Sequence of chain 2.A:
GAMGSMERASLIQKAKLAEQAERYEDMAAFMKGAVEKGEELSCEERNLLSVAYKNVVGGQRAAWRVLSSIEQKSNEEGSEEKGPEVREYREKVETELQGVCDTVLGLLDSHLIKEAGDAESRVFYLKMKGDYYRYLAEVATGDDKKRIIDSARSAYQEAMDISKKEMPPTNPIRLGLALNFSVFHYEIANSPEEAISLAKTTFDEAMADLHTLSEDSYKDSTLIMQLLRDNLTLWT

The protein below binds the small molecule below.
Small molecule (SMILES): CC(C)[C@H](NC(=O)[C@@H](NC(=O)[C@H](C)NC(=O)[C@@H]1CCCN1C(=O)[C@@H](N)Cc1ccccc1)[C@@H](C)OP(=O)(O)O)C(=O)O

Binding-site contacts:
Ligand atom O contacts residue ASN231 of chain 2.A at 3.0 Å (h-bond).
Ligand atom O2P contacts residue ARG134 of chain 2.A at 2.8 Å (salt-bridge).
Ligand atom OXT contacts residue O3F1 of chain 2.E at 3.4 Å.
Ligand atom C contacts residue LYS127 of chain 2.A at 3.8 Å.
Ligand atom O contacts residue ASN180 of chain 2.A at 2.9 Å (h-bond).
Ligand atom CB contacts residue ARG65 of chain 2.A at 3.8 Å.
Ligand atom C contacts residue ASN180 of chain 2.A at 3.6 Å.
Ligand atom CG1 contacts residue LEU227 of chain 2.A at 3.5 Å (hydrophobic).
Ligand atom CG1 contacts residue LEU179 of chain 2.A at 3.8 Å (hydrophobic).
Ligand atom N contacts residue ASN231 of chain 2.A at 2.9 Å (h-bond).
Ligand atom O2P contacts residue ARG61 of chain 2.A at 3.0 Å (salt-bridge).
Ligand atom CG2 contacts residue GLY176 of chain 2.A at 3.6 Å.
Ligand atom O contacts residue LEU179 of chain 2.A at 3.5 Å.
Ligand atom C contacts residue LYS54 of chain 2.A at 3.5 Å.
Ligand atom CB contacts residue ASN231 of chain 2.A at 3.6 Å.
Ligand atom CG contacts residue VAL183 of chain 2.A at 3.7 Å (hydrophobic).
Ligand atom CA contacts residue ASN231 of chain 2.A at 3.7 Å.
Ligand atom CG1 contacts residue O3F1 of chain 2.E at 3.7 Å.
Ligand atom O3P contacts residue TYR135 of chain 2.A at 2.6 Å (h-bond).
Ligand atom CA contacts residue ASN231 of chain 2.A at 3.5 Å.
Ligand atom CD2 contacts residue ARG65 of chain 2.A at 3.7 Å.
Ligand atom CG2 contacts residue VAL183 of chain 2.A at 3.7 Å (hydrophobic).
Ligand atom C contacts residue ASN231 of chain 2.A at 3.6 Å.
Ligand atom CG2 contacts residue O3F1 of chain 2.E at 3.8 Å.
Ligand atom CB contacts residue O3F1 of chain 2.E at 3.8 Å.
Ligand atom CA contacts residue LEU179 of chain 2.A at 3.8 Å (hydrophobic).
Ligand atom CB contacts residue ASN231 of chain 2.A at 3.6 Å.
Ligand atom O contacts residue LYS127 of chain 2.A at 2.8 Å (salt-bridge).
Ligand atom CG2 contacts residue ASN180 of chain 2.A at 3.7 Å.
Ligand atom O1P contacts residue ARG61 of chain 2.A at 2.9 Å (salt-bridge).
Ligand atom P contacts residue ARG134 of chain 2.A at 3.8 Å.
Ligand atom P contacts residue ARG61 of chain 2.A at 3.6 Å.
Ligand atom OXT contacts residue LYS54 of chain 2.A at 3.2 Å.
Ligand atom CA contacts residue ASN180 of chain 2.A at 3.2 Å.
Ligand atom CB contacts residue ASN180 of chain 2.A at 3.2 Å.
Ligand atom O3P contacts residue ARG134 of chain 2.A at 2.9 Å (salt-bridge).
Ligand atom P contacts residue TYR135 of chain 2.A at 3.8 Å.
Ligand atom O contacts residue VAL183 of chain 2.A at 3.5 Å.
Ligand atom N contacts residue ASN180 of chain 2.A at 3.0 Å (h-bond).
Ligand atom CG2 contacts residue ARG134 of chain 2.A at 3.8 Å.